A small-molecule ligand and the protein it binds are described below.
Small molecule (SMILES): CC(=O)N[C@H]1[C@H](O[C@H]2[C@H](O)[C@@H](NC(C)=O)CO[C@@H]2CO)O[C@H](CO)[C@@H](O[C@@H]2O[C@H](CO[C@H]3O[C@H](CO[C@H]4O[C@H](CO)[C@@H](O)[C@H](O)[C@@H]4O)[C@@H](O)[C@H](O[C@H]4O[C@H](CO)[C@@H](O)[C@H](O)[C@@H]4O)[C@@H]3O)[C@@H](O)[C@H](O[C@H]3O[C@H](CO)[C@@H](O)[C@H](O)[C@@H]3O[C@H]3O[C@H](CO)[C@@H](O)[C@H](O)[C@@H]3O[C@H]3O[C@H](CO)[C@@H](O)[C@H](O)[C@@H]3O)[C@@H]2O)[C@@H]1O

Sequence of chain 3.E:
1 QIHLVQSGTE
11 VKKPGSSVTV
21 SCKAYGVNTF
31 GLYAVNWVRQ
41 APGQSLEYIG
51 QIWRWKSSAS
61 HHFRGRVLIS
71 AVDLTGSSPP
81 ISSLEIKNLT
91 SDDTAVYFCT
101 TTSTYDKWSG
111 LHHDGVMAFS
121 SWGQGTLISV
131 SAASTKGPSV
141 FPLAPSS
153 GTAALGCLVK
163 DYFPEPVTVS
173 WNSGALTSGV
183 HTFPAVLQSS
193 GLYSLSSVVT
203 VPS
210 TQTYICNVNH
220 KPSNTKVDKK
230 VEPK

Binding-site contacts:
Ligand atom C3 contacts residue TYR25 of chain 3.E at 3.8 Å (hydrophobic).
Ligand atom O4 contacts residue GLY26 of chain 3.E at 4.0 Å.
Ligand atom C7 contacts residue ASN247 of chain 3.C at 3.1 Å.
Ligand atom O5 contacts residue HIS3 of chain 3.E at 3.7 Å.
Ligand atom O7 contacts residue ASN247 of chain 3.C at 2.6 Å (h-bond).
Ligand atom N2 contacts residue GLY26 of chain 3.E at 3.7 Å.
Ligand atom C6 contacts residue ASN250 of chain 3.C at 4.0 Å.
Ligand atom O3 contacts residue GLY26 of chain 3.E at 3.6 Å.
Ligand atom O6 contacts residue GLN1 of chain 3.E at 3.1 Å (h-bond).
Ligand atom O6 contacts residue ASN247 of chain 3.C at 3.6 Å.
Ligand atom O5 contacts residue GLY26 of chain 3.E at 3.9 Å.
Ligand atom O6 contacts residue ASN250 of chain 3.C at 2.6 Å (h-bond).
Ligand atom C3 contacts residue HIS3 of chain 3.E at 3.8 Å.
Ligand atom O2 contacts residue GLN6 of chain 3.E at 3.7 Å.
Ligand atom O3 contacts residue TYR25 of chain 3.E at 3.7 Å.
Ligand atom C6 contacts residue GLN1 of chain 3.E at 3.5 Å.
Ligand atom C4 contacts residue TYR25 of chain 3.E at 3.9 Å (hydrophobic).
Ligand atom C1 contacts residue VAL5 of chain 3.E at 4.0 Å (hydrophobic).
Ligand atom C6 contacts residue HIS3 of chain 3.E at 3.9 Å.
Ligand atom O5 contacts residue TYR25 of chain 3.E at 3.8 Å.
Ligand atom O2 contacts residue HIS3 of chain 3.E at 4.0 Å.
Ligand atom C3 contacts residue ASN247 of chain 3.C at 3.8 Å.
Ligand atom O6 contacts residue THR249 of chain 3.C at 2.9 Å.
Ligand atom C1 contacts residue HIS3 of chain 3.E at 3.4 Å.
Ligand atom C6 contacts residue THR249 of chain 3.C at 3.7 Å.
Ligand atom C1 contacts residue ASN247 of chain 3.C at 1.4 Å.
Ligand atom O7 contacts residue TYR25 of chain 3.E at 3.1 Å.
Ligand atom C2 contacts residue ASN247 of chain 3.C at 2.5 Å.
Ligand atom O5 contacts residue ASN250 of chain 3.C at 3.7 Å.
Ligand atom C6 contacts residue VAL5 of chain 3.E at 3.7 Å (hydrophobic).
Ligand atom O6 contacts residue HIS3 of chain 3.E at 4.0 Å.
Ligand atom C5 contacts residue HIS3 of chain 3.E at 3.4 Å.
Ligand atom C2 contacts residue TYR25 of chain 3.E at 3.4 Å (hydrophobic).
Ligand atom C8 contacts residue GLY26 of chain 3.E at 3.6 Å.
Ligand atom O6 contacts residue VAL5 of chain 3.E at 3.9 Å.
Ligand atom C3 contacts residue GLY26 of chain 3.E at 3.6 Å.
Ligand atom C5 contacts residue ASN247 of chain 3.C at 3.5 Å.
Ligand atom N2 contacts residue ASN247 of chain 3.C at 3.0 Å (h-bond).
Ligand atom O5 contacts residue ASN247 of chain 3.C at 2.2 Å (h-bond).
Ligand atom C6 contacts residue HIS3 of chain 3.E at 3.3 Å.

Sequence of chain 3.F:
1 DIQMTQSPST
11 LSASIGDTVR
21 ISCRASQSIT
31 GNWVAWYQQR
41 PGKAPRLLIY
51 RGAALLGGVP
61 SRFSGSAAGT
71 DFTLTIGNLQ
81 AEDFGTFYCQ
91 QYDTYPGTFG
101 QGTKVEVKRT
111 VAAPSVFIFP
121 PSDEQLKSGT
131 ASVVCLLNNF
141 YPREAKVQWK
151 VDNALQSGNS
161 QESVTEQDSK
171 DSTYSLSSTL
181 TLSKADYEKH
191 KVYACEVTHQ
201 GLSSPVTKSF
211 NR

Sequence of chain 3.C:
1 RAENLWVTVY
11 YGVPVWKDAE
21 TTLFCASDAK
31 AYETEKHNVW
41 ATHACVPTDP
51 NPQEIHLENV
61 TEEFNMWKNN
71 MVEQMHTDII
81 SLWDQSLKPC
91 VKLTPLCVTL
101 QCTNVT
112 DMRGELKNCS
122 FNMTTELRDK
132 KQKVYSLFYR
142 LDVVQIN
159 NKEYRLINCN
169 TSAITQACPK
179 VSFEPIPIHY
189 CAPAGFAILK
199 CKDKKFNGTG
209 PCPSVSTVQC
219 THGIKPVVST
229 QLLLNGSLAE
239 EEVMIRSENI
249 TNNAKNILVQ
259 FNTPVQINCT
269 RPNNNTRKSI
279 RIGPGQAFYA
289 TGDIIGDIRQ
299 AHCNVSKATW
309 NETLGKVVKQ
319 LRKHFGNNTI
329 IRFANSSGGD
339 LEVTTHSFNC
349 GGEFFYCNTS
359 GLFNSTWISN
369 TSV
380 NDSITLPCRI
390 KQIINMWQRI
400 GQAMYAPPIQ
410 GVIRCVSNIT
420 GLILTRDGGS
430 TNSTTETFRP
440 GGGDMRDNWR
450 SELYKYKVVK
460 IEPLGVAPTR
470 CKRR